Sequence of chain 1.C:
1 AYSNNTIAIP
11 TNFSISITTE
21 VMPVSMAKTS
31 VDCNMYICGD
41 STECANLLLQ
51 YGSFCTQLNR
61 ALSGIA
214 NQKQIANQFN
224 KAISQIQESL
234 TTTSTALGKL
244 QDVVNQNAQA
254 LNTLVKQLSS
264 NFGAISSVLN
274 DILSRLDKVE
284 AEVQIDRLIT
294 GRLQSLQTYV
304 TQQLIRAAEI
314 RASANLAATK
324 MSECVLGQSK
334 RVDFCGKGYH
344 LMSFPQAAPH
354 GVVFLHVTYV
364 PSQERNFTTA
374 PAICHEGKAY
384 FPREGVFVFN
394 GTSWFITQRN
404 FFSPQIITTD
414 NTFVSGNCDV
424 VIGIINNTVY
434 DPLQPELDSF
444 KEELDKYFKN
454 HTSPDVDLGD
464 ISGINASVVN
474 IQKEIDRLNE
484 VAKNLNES

This small molecule binds to this protein.
Small molecule (SMILES): CC(=O)N[C@@H]1[C@@H](O)[C@H](O)[C@@H](CO)O[C@H]1O

Binding-site contacts:
Ligand atom O3 contacts residue ASN369 of chain 1.C at 2.9 Å (h-bond).
Ligand atom C3 contacts residue ASN369 of chain 1.C at 3.6 Å.
Ligand atom C2 contacts residue ASN369 of chain 1.C at 2.5 Å.
Ligand atom C1 contacts residue ASN369 of chain 1.C at 1.4 Å.
Ligand atom C8 contacts residue ASN369 of chain 1.C at 4.5 Å.
Ligand atom C7 contacts residue ASN369 of chain 1.C at 4.4 Å.
Ligand atom O5 contacts residue ASN369 of chain 1.C at 2.4 Å (h-bond).
Ligand atom C4 contacts residue ASN369 of chain 1.C at 4.3 Å.
Ligand atom C5 contacts residue ASN369 of chain 1.C at 3.7 Å.
Ligand atom N2 contacts residue ASN369 of chain 1.C at 3.5 Å (h-bond).